Sequence of chain 1.A:
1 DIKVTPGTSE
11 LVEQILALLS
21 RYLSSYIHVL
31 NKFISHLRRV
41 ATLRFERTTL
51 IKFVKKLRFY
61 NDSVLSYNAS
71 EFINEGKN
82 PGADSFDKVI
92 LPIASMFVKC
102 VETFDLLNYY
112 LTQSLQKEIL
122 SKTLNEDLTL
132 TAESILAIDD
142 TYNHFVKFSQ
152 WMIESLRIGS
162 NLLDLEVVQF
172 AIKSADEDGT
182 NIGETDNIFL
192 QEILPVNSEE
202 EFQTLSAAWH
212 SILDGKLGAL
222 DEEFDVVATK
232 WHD

Binding-site contacts:
Ligand atom O contacts residue THR186 of chain 1.A at 3.3 Å (h-bond).
Ligand atom CG contacts residue TRP210 of chain 1.A at 4.0 Å (hydrophobic).
Ligand atom CD2 contacts residue TRP210 of chain 1.A at 3.8 Å (hydrophobic).
Ligand atom N contacts residue LEU206 of chain 1.A at 3.8 Å.
Ligand atom CD contacts residue ILE213 of chain 1.A at 3.6 Å (hydrophobic).
Ligand atom CG2 contacts residue ILE194 of chain 1.A at 3.7 Å (hydrophobic).
Ligand atom CD contacts residue TRP210 of chain 1.A at 3.9 Å (hydrophobic).
Ligand atom C contacts residue GLU193 of chain 1.A at 3.7 Å.
Ligand atom O contacts residue TRP152 of chain 1.A at 3.8 Å.
Ligand atom CG contacts residue TRP210 of chain 1.A at 3.4 Å (hydrophobic).
Ligand atom O contacts residue LEU195 of chain 1.A at 3.1 Å (h-bond).
Ligand atom CB contacts residue GLU193 of chain 1.A at 3.5 Å.
Ligand atom CB contacts residue TRP210 of chain 1.A at 4.0 Å (hydrophobic).
Ligand atom CG1 contacts residue LYS148 of chain 1.A at 3.8 Å.
Ligand atom O contacts residue GLN192 of chain 1.A at 3.3 Å.
Ligand atom CD1 contacts residue LYS148 of chain 1.A at 3.7 Å.
Ligand atom CB contacts residue GLN192 of chain 1.A at 3.8 Å.
Ligand atom CD2 contacts residue HIS145 of chain 1.A at 3.9 Å.
Ligand atom CB contacts residue GLU193 of chain 1.A at 4.1 Å.
Ligand atom O contacts residue GLU185 of chain 1.A at 3.3 Å (salt-bridge).
Ligand atom CG2 contacts residue TRP210 of chain 1.A at 4.0 Å (hydrophobic).
Ligand atom CG contacts residue ALA209 of chain 1.A at 3.7 Å (hydrophobic).
Ligand atom CA contacts residue TRP152 of chain 1.A at 4.0 Å (hydrophobic).
Ligand atom O contacts residue ILE194 of chain 1.A at 3.8 Å.
Ligand atom CG1 contacts residue GLU193 of chain 1.A at 3.6 Å.
Ligand atom CD contacts residue LEU195 of chain 1.A at 3.9 Å (hydrophobic).
Ligand atom CB contacts residue LEU206 of chain 1.A at 3.8 Å (hydrophobic).
Ligand atom CA contacts residue GLN192 of chain 1.A at 3.8 Å.
Ligand atom O contacts residue TRP210 of chain 1.A at 3.1 Å (h-bond).
Ligand atom CA contacts residue GLU193 of chain 1.A at 4.0 Å.
Ligand atom CB contacts residue ALA209 of chain 1.A at 3.8 Å (hydrophobic).
Ligand atom CG2 contacts residue LYS148 of chain 1.A at 3.9 Å.
Ligand atom CD2 contacts residue ILE213 of chain 1.A at 4.0 Å (hydrophobic).
Ligand atom O contacts residue GLU193 of chain 1.A at 3.6 Å.
Ligand atom CG1 contacts residue GLN192 of chain 1.A at 3.5 Å.
Ligand atom CG contacts residue GLU193 of chain 1.A at 4.0 Å.
Ligand atom O contacts residue TRP152 of chain 1.A at 4.0 Å.
Ligand atom CD1 contacts residue TRP210 of chain 1.A at 3.7 Å (hydrophobic).
Ligand atom N contacts residue GLU193 of chain 1.A at 3.0 Å (salt-bridge).
Ligand atom CA contacts residue GLU193 of chain 1.A at 3.5 Å.

The small molecule below binds the protein below.
Small molecule (SMILES): CC(C)C[C@H](NC(=O)[C@@H](NC(=O)[C@@H]1CCCN1)C(C)C)C(=O)N1CCC[C@H]1C(=O)NCC(=O)N[C@H](C(=O)N[C@@H](CCCCN)C(=O)N[C@H](C=O)CCCN=C(N)N)C(C)C